Sequence of chain 2.A:
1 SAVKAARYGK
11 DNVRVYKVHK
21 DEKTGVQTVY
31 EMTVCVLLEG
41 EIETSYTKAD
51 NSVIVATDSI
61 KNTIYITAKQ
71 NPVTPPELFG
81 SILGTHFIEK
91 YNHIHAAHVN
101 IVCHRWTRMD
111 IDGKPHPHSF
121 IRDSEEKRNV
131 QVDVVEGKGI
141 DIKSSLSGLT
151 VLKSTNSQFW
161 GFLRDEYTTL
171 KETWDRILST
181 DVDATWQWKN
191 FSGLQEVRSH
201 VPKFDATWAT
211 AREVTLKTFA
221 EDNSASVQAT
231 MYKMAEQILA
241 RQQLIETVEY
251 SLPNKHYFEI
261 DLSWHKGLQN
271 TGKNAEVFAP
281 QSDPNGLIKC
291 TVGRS

Sequence of chain 1.A:
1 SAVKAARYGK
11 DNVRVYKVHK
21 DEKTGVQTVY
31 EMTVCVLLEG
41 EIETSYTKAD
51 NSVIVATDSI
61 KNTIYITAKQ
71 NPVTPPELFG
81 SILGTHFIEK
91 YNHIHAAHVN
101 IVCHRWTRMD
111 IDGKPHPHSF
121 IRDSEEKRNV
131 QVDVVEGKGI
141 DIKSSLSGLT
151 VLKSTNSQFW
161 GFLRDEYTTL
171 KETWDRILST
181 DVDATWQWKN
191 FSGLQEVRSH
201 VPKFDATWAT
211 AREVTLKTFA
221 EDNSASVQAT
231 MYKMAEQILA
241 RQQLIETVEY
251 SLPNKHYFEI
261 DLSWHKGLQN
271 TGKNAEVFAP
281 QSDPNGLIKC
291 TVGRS

Binding-site contacts:
Ligand atom SG contacts residue ASP11 of chain 2.A at 3.6 Å.
Ligand atom CB contacts residue ASN100 of chain 2.A at 4.3 Å.
Ligand atom SG contacts residue LEU37 of chain 2.A at 4.4 Å.
Ligand atom N contacts residue ASP11 of chain 2.A at 3.1 Å (salt-bridge).
Ligand atom SG contacts residue LEU287 of chain 1.A at 4.0 Å.
Ligand atom CA contacts residue CYS35 of chain 2.A at 4.4 Å (hydrophobic).
Ligand atom CB contacts residue CYS35 of chain 2.A at 3.1 Å (hydrophobic).
Ligand atom N contacts residue LEU287 of chain 1.A at 4.2 Å.
Ligand atom CB contacts residue ASP11 of chain 2.A at 3.6 Å.
Ligand atom CA contacts residue ASP11 of chain 2.A at 4.2 Å.
Ligand atom SG contacts residue CYS35 of chain 2.A at 2.0 Å (h-bond).

A small-molecule ligand and the protein it binds are described below.
Small molecule (SMILES): N[C@@H](CS)C(=O)O